Sequence of chain 1.A:
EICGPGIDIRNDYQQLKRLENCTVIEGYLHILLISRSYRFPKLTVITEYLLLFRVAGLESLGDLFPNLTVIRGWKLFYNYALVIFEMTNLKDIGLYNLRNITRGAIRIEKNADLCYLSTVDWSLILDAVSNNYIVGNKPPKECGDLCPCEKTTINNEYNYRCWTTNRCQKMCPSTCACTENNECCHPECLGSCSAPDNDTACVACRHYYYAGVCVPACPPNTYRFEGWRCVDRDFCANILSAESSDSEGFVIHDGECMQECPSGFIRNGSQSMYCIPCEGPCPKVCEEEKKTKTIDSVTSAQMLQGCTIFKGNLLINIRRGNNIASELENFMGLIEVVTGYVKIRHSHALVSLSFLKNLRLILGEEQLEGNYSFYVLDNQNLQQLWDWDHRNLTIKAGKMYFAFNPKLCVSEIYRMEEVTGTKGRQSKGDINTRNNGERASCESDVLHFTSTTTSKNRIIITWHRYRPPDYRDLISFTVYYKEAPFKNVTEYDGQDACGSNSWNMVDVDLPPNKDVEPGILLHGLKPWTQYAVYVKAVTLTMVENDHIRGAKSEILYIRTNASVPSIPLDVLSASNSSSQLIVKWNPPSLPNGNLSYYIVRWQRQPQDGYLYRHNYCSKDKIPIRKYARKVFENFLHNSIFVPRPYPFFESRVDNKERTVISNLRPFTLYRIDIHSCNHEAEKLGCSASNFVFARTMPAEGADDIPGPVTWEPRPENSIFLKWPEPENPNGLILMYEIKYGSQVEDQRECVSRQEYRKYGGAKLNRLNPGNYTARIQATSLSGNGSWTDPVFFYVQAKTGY

Binding-site contacts:
Ligand atom C7 contacts residue ASN504 of chain 1.A at 4.2 Å.
Ligand atom C1 contacts residue ASN504 of chain 1.A at 1.4 Å.
Ligand atom C3 contacts residue ASN504 of chain 1.A at 3.9 Å.
Ligand atom C8 contacts residue ASN504 of chain 1.A at 4.3 Å.
Ligand atom C5 contacts residue ASN504 of chain 1.A at 3.6 Å.
Ligand atom O5 contacts residue ASN504 of chain 1.A at 2.3 Å (h-bond).
Ligand atom C4 contacts residue ASN504 of chain 1.A at 4.3 Å.
Ligand atom C2 contacts residue ASN504 of chain 1.A at 2.6 Å.
Ligand atom N2 contacts residue ASN504 of chain 1.A at 3.0 Å (h-bond).

The protein below binds the small molecule below.
Small molecule (SMILES): CC(=O)N[C@@H]1[C@@H](O)[C@H](O)[C@@H](CO)O[C@H]1O